Binding-site contacts:
Ligand atom C9 contacts residue PHE285 of chain 2.A at 3.4 Å (hydrophobic).
Ligand atom O5 contacts residue TYR613 of chain 2.A at 3.4 Å (h-bond).
Ligand atom C26 contacts residue HIS571 of chain 2.A at 3.8 Å.
Ligand atom C22 contacts residue TYR613 of chain 2.A at 3.6 Å (hydrophobic).
Ligand atom C5 contacts residue TYR613 of chain 2.A at 3.6 Å (hydrophobic).
Ligand atom C3 contacts residue PHE285 of chain 2.A at 3.6 Å (hydrophobic).
Ligand atom C26 contacts residue ASN284 of chain 2.A at 3.4 Å.
Ligand atom C13 contacts residue PHE285 of chain 2.A at 3.9 Å (hydrophobic).
Ligand atom O4 contacts residue PHE285 of chain 2.A at 3.6 Å.
Ligand atom C4 contacts residue TYR613 of chain 2.A at 3.5 Å (hydrophobic).
Ligand atom C10 contacts residue TYR613 of chain 2.A at 3.7 Å (hydrophobic).
Ligand atom C5 contacts residue PHE285 of chain 2.A at 3.6 Å (hydrophobic).
Ligand atom C7 contacts residue PHE285 of chain 2.A at 3.7 Å (hydrophobic).
Ligand atom C6 contacts residue TYR613 of chain 2.A at 3.8 Å (hydrophobic).
Ligand atom CL1 contacts residue TYR613 of chain 2.A at 3.3 Å.
Ligand atom C25 contacts residue ILE380 of chain 2.A at 3.6 Å (hydrophobic).
Ligand atom C25 contacts residue ASN284 of chain 2.A at 3.9 Å.
Ligand atom C2 contacts residue PHE285 of chain 2.A at 3.5 Å (hydrophobic).
Ligand atom CL1 contacts residue GLU572 of chain 2.A at 3.3 Å.
Ligand atom C6 contacts residue GLY612 of chain 2.A at 3.3 Å.
Ligand atom C6 contacts residue PHE285 of chain 2.A at 3.7 Å (hydrophobic).
Ligand atom C23 contacts residue ARG770 of chain 2.A at 3.5 Å.
Ligand atom C22 contacts residue GLU382 of chain 2.A at 3.9 Å.
Ligand atom C8 contacts residue PHE285 of chain 2.A at 3.5 Å (hydrophobic).
Ligand atom O4 contacts residue ALA610 of chain 2.A at 3.4 Å.
Ligand atom O1 contacts residue PHE285 of chain 2.A at 3.5 Å.
Ligand atom C21 contacts residue GLU382 of chain 2.A at 3.8 Å.
Ligand atom O5 contacts residue PHE285 of chain 2.A at 3.9 Å.
Ligand atom O4 contacts residue TYR613 of chain 2.A at 3.6 Å.
Ligand atom C26 contacts residue GLU382 of chain 2.A at 3.5 Å.
Ligand atom C2 contacts residue TYR613 of chain 2.A at 3.9 Å (hydrophobic).
Ligand atom O5 contacts residue GLY612 of chain 2.A at 3.7 Å.
Ligand atom C10 contacts residue PHE285 of chain 2.A at 3.5 Å (hydrophobic).
Ligand atom C3 contacts residue TYR613 of chain 2.A at 3.6 Å (hydrophobic).
Ligand atom C23 contacts residue GLU382 of chain 2.A at 3.4 Å.
Ligand atom C25 contacts residue GLU382 of chain 2.A at 3.4 Å.
Ligand atom C4 contacts residue PHE285 of chain 2.A at 3.4 Å (hydrophobic).
Ligand atom C9 contacts residue TYR613 of chain 2.A at 4.0 Å (hydrophobic).
Ligand atom C24 contacts residue GLU382 of chain 2.A at 3.5 Å.
Ligand atom O5 contacts residue ALA610 of chain 2.A at 3.4 Å.

A protein and the small-molecule ligand that binds it are described below.
Small molecule (SMILES): CN1CC[C@H](c2c(O)cc(O)c3c(=O)cc(-c4ccccc4Cl)oc23)[C@H](O)C1

Sequence of chain 2.A:
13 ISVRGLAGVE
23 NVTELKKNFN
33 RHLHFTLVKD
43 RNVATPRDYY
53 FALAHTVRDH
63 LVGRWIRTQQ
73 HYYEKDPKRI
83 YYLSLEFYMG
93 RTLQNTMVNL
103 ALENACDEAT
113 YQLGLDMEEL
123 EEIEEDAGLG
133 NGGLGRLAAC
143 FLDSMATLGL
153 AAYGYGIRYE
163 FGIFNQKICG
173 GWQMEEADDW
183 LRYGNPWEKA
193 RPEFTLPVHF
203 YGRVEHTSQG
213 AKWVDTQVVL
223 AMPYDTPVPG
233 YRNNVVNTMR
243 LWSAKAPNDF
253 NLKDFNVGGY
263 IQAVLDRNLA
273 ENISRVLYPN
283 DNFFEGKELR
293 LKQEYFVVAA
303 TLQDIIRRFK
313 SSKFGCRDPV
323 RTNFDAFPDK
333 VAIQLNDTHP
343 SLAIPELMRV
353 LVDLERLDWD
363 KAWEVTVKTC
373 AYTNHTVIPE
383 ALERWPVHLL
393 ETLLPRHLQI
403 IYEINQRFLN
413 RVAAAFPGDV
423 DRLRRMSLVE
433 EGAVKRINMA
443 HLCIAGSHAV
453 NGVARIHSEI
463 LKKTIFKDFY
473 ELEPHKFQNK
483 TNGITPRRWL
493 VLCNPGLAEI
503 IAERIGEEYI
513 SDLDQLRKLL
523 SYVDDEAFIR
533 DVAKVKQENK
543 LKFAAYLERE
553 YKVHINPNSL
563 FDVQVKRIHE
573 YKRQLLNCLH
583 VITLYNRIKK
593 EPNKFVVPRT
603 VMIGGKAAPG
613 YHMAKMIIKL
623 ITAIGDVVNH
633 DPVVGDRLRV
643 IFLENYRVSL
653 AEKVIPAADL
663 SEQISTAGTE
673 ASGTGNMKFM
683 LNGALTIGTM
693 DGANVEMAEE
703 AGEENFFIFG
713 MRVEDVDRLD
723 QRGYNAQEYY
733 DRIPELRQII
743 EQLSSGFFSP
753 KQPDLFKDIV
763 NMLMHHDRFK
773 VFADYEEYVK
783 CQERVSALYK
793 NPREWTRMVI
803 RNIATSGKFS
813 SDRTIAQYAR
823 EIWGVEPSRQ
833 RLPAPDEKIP